Binding-site contacts:
Ligand atom O3 contacts residue ASP250 of chain 2.A at 3.0 Å (salt-bridge).
Ligand atom N2 contacts residue ASN120 of chain 3.A at 2.8 Å (h-bond).
Ligand atom O3 contacts residue GLY312 of chain 2.A at 3.1 Å (h-bond).
Ligand atom C6 contacts residue ILE285 of chain 2.A at 3.6 Å (hydrophobic).
Ligand atom O3 contacts residue ARG283 of chain 2.A at 3.0 Å (salt-bridge).
Ligand atom O5 contacts residue GLN375 of chain 2.A at 3.4 Å (h-bond).
Ligand atom O4 contacts residue ILE287 of chain 2.A at 3.5 Å.
Ligand atom C6 contacts residue ASP250 of chain 2.A at 3.4 Å.
Ligand atom O6 contacts residue LYS308 of chain 2.A at 2.9 Å (salt-bridge).
Ligand atom O2 contacts residue LEU296 of chain 2.A at 3.5 Å.
Ligand atom O3 contacts residue GLU294 of chain 2.A at 2.7 Å (salt-bridge).
Ligand atom O5 contacts residue ASN120 of chain 3.A at 2.3 Å (h-bond).
Ligand atom C2 contacts residue ASN249 of chain 2.A at 3.6 Å.
Ligand atom O6 contacts residue ASP250 of chain 2.A at 2.5 Å (salt-bridge).
Ligand atom C3 contacts residue ASN249 of chain 2.A at 3.6 Å.
Ligand atom O4 contacts residue ARG247 of chain 2.A at 3.3 Å (salt-bridge).
Ligand atom C8 contacts residue PHE372 of chain 2.A at 3.7 Å (hydrophobic).
Ligand atom C7 contacts residue ASN120 of chain 3.A at 3.5 Å.
Ligand atom O5 contacts residue GLY312 of chain 2.A at 3.6 Å (h-bond).
Ligand atom O5 contacts residue ASP250 of chain 2.A at 3.4 Å (salt-bridge).
Ligand atom O4 contacts residue GLY312 of chain 2.A at 3.6 Å (h-bond).
Ligand atom O4 contacts residue GLU294 of chain 2.A at 2.8 Å (salt-bridge).
Ligand atom C6 contacts residue PRO309 of chain 2.A at 3.7 Å (hydrophobic).
Ligand atom C2 contacts residue ASN120 of chain 3.A at 2.4 Å.
Ligand atom C3 contacts residue GLU294 of chain 2.A at 3.2 Å.
Ligand atom O2 contacts residue GLY312 of chain 2.A at 3.2 Å.
Ligand atom C3 contacts residue GLY312 of chain 2.A at 3.3 Å.
Ligand atom O6 contacts residue GLN375 of chain 2.A at 3.0 Å.
Ligand atom O4 contacts residue ARG283 of chain 2.A at 3.6 Å (salt-bridge).
Ligand atom O5 contacts residue GLY374 of chain 2.A at 3.3 Å.
Ligand atom C1 contacts residue ASN120 of chain 3.A at 1.4 Å.
Ligand atom O3 contacts residue ASN249 of chain 2.A at 2.6 Å (h-bond).
Ligand atom C6 contacts residue LEU373 of chain 2.A at 3.3 Å (hydrophobic).
Ligand atom O6 contacts residue ILE285 of chain 2.A at 2.8 Å (h-bond).
Ligand atom C6 contacts residue THR310 of chain 2.A at 3.7 Å.
Ligand atom O2 contacts residue ASN249 of chain 2.A at 3.0 Å (h-bond).
Ligand atom C5 contacts residue ASN120 of chain 3.A at 3.6 Å.
Ligand atom O3 contacts residue GLN311 of chain 2.A at 3.2 Å.
Ligand atom C4 contacts residue GLU294 of chain 2.A at 3.5 Å.
Ligand atom N2 contacts residue ARG140 of chain 3.A at 3.5 Å (salt-bridge).

Sequence of chain 3.A:
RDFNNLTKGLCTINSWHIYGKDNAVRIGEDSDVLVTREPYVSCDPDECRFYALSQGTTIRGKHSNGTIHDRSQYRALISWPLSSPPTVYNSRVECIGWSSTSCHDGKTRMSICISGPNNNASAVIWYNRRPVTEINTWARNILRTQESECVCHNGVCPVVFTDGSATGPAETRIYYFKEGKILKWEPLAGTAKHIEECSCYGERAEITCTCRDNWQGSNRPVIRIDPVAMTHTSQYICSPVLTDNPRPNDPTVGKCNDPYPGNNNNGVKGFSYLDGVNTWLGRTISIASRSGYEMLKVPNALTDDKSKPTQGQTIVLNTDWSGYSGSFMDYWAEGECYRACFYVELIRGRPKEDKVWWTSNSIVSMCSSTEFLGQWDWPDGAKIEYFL

A small-molecule ligand and the protein it binds are described below.
Small molecule (SMILES): CC(=O)N[C@H]1[C@H](O[C@H]2[C@H](O)[C@@H](NC(C)=O)CO[C@@H]2CO)O[C@H](CO)[C@@H](O[C@@H]2O[C@H](CO[C@H]3O[C@H](CO[C@H]4O[C@H](CO)[C@@H](O)[C@H](O)[C@@H]4O)[C@@H](O)[C@H](O[C@H]4O[C@H](CO)[C@@H](O)[C@H](O)[C@@H]4O)[C@@H]3O)[C@@H](O)[C@H](O[C@H]3O[C@H](CO)[C@@H](O)[C@H](O)[C@@H]3O[C@H]3O[C@H](CO)[C@@H](O)[C@H](O)[C@@H]3O[C@H]3O[C@H](CO)[C@@H](O)[C@H](O)[C@@H]3O)[C@@H]2O)[C@@H]1O

Sequence of chain 2.A:
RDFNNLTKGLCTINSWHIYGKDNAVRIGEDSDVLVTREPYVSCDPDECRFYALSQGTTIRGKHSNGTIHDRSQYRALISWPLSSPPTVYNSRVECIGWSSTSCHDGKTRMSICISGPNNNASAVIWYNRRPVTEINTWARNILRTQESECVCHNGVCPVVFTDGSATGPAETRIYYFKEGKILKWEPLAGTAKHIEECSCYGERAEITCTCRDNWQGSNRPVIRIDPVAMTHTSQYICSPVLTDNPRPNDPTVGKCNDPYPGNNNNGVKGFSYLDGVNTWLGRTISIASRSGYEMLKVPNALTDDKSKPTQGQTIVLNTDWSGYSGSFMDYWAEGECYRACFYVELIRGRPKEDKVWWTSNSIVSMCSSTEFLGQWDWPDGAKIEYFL